Binding-site contacts:
Ligand atom N2 contacts residue ASN62 of chain 1.C at 3.0 Å (h-bond).
Ligand atom O7 contacts residue PRO59 of chain 1.C at 3.8 Å.
Ligand atom N2 contacts residue PRO60 of chain 1.C at 3.0 Å (h-bond).
Ligand atom C2 contacts residue PRO60 of chain 1.C at 4.3 Å (hydrophobic).
Ligand atom C5 contacts residue ASN62 of chain 1.C at 3.7 Å.
Ligand atom C2 contacts residue ASN62 of chain 1.C at 2.5 Å.
Ligand atom N2 contacts residue PRO59 of chain 1.C at 4.2 Å.
Ligand atom C4 contacts residue ASN62 of chain 1.C at 4.3 Å.
Ligand atom C3 contacts residue ASN62 of chain 1.C at 3.8 Å.
Ligand atom C7 contacts residue PRO59 of chain 1.C at 4.0 Å (hydrophobic).
Ligand atom C1 contacts residue ASN62 of chain 1.C at 1.4 Å.
Ligand atom O7 contacts residue PRO60 of chain 1.C at 2.9 Å (h-bond).
Ligand atom O7 contacts residue ASN62 of chain 1.C at 4.4 Å.
Ligand atom O3 contacts residue PRO59 of chain 1.C at 3.9 Å.
Ligand atom C7 contacts residue PRO60 of chain 1.C at 3.4 Å (hydrophobic).
Ligand atom O7 contacts residue ASN55 of chain 1.C at 3.9 Å.
Ligand atom C7 contacts residue ASN62 of chain 1.C at 3.8 Å.
Ligand atom C8 contacts residue ASN62 of chain 1.C at 4.3 Å.
Ligand atom O5 contacts residue ASN62 of chain 1.C at 2.4 Å (h-bond).

Sequence of chain 1.C:
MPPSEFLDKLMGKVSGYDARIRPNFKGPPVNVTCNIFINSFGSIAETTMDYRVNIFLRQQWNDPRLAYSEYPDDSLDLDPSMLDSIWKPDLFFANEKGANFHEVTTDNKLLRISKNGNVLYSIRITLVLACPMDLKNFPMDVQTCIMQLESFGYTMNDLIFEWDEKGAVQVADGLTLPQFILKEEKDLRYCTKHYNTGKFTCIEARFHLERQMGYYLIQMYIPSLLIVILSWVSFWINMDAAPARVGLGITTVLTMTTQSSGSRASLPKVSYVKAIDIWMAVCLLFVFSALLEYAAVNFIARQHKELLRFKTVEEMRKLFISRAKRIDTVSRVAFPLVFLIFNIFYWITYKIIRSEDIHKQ

A small-molecule ligand and the protein it binds are described below.
Small molecule (SMILES): CC(=O)N[C@@H]1[C@@H](O)[C@H](O)[C@@H](CO)O[C@H]1O